The protein below binds the small molecule below.
Small molecule (SMILES): CC(=O)N[C@@H]1[C@@H](O)[C@H](O)[C@@H](CO)O[C@H]1O

Binding-site contacts:
Ligand atom C7 contacts residue ASN78 of chain 1.A at 3.9 Å.
Ligand atom O7 contacts residue ASN78 of chain 1.A at 4.3 Å.
Ligand atom C8 contacts residue ASN78 of chain 1.A at 4.3 Å.
Ligand atom C3 contacts residue ASN78 of chain 1.A at 3.8 Å.
Ligand atom C5 contacts residue ASN78 of chain 1.A at 3.7 Å.
Ligand atom C4 contacts residue ASN78 of chain 1.A at 4.2 Å.
Ligand atom C2 contacts residue ASN78 of chain 1.A at 2.4 Å.
Ligand atom N2 contacts residue ASN78 of chain 1.A at 2.9 Å (h-bond).
Ligand atom C1 contacts residue ASN78 of chain 1.A at 1.4 Å.
Ligand atom O5 contacts residue ASN78 of chain 1.A at 2.4 Å (h-bond).

Sequence of chain 1.A:
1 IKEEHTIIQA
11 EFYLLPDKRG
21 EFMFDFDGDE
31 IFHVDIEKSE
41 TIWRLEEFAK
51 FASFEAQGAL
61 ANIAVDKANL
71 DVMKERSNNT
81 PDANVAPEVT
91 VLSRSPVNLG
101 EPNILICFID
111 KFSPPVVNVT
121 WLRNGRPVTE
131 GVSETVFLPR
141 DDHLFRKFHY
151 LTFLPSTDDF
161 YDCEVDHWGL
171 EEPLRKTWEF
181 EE